This protein binds this small molecule.
Small molecule (SMILES): O=c1[nH]cnc2c1ncn2[C@@H]1O[C@H](COP(=O)(O)O)[C@@H](O)[C@H]1O

Binding-site contacts:
Ligand atom C2' contacts residue TRP335 of chain 1.D at 3.5 Å (hydrophobic).
Ligand atom C5 contacts residue ALA175 of chain 1.D at 3.2 Å (hydrophobic).
Ligand atom P contacts residue ASP140 of chain 1.D at 3.2 Å.
Ligand atom C2' contacts residue ASP333 of chain 1.D at 3.3 Å.
Ligand atom O2P contacts residue MG1 of chain 1.P at 1.9 Å.
Ligand atom O4' contacts residue ASN142 of chain 1.D at 3.5 Å (h-bond).
Ligand atom P contacts residue MG1 of chain 1.P at 3.4 Å.
Ligand atom O3P contacts residue ASN371 of chain 1.D at 1.3 Å (h-bond).
Ligand atom P contacts residue ASN371 of chain 1.D at 2.8 Å.
Ligand atom O6 contacts residue SER177 of chain 1.D at 3.2 Å.
Ligand atom C6 contacts residue TRP335 of chain 1.D at 3.4 Å (hydrophobic).
Ligand atom N1 contacts residue TRP335 of chain 1.D at 3.5 Å.
Ligand atom N1 contacts residue LYS275 of chain 1.D at 3.4 Å (salt-bridge).
Ligand atom O6 contacts residue SER278 of chain 1.D at 2.2 Å (h-bond).
Ligand atom N7 contacts residue ASP337 of chain 1.D at 3.4 Å (salt-bridge).
Ligand atom O3P contacts residue ALA175 of chain 1.D at 3.3 Å.
Ligand atom C8 contacts residue TRP335 of chain 1.D at 3.5 Å (hydrophobic).
Ligand atom C6 contacts residue SER278 of chain 1.D at 3.2 Å.
Ligand atom C4' contacts residue ASN142 of chain 1.D at 3.3 Å.
Ligand atom N1 contacts residue SER177 of chain 1.D at 3.4 Å.
Ligand atom O2P contacts residue ASN371 of chain 1.D at 3.4 Å (h-bond).
Ligand atom O1P contacts residue ASN371 of chain 1.D at 3.5 Å (h-bond).
Ligand atom N7 contacts residue TRP335 of chain 1.D at 3.5 Å.
Ligand atom O2P contacts residue ASP140 of chain 1.D at 2.7 Å (salt-bridge).
Ligand atom O1P contacts residue THR174 of chain 1.D at 2.7 Å (h-bond).
Ligand atom C8 contacts residue PHE328 of chain 1.D at 3.4 Å (hydrophobic).
Ligand atom C6 contacts residue SER177 of chain 1.D at 3.5 Å.
Ligand atom O1P contacts residue ASP140 of chain 1.D at 2.8 Å (salt-bridge).
Ligand atom O3' contacts residue PHE328 of chain 1.D at 3.5 Å.
Ligand atom C3' contacts residue PHE328 of chain 1.D at 3.6 Å (hydrophobic).
Ligand atom C8 contacts residue ALA175 of chain 1.D at 3.4 Å (hydrophobic).
Ligand atom C2 contacts residue LYS275 of chain 1.D at 3.3 Å.
Ligand atom O1P contacts residue ALA175 of chain 1.D at 3.0 Å (h-bond).
Ligand atom N7 contacts residue ALA175 of chain 1.D at 2.9 Å (h-bond).
Ligand atom C5 contacts residue TRP335 of chain 1.D at 3.4 Å (hydrophobic).
Ligand atom O2P contacts residue ASN142 of chain 1.D at 3.5 Å (h-bond).
Ligand atom C5' contacts residue ASN142 of chain 1.D at 3.5 Å.
Ligand atom O3P contacts residue LYS341 of chain 1.D at 3.5 Å (salt-bridge).
Ligand atom O2' contacts residue ASP333 of chain 1.D at 2.5 Å (salt-bridge).
Ligand atom O6 contacts residue ASP337 of chain 1.D at 3.1 Å (salt-bridge).

Sequence of chain 1.D:
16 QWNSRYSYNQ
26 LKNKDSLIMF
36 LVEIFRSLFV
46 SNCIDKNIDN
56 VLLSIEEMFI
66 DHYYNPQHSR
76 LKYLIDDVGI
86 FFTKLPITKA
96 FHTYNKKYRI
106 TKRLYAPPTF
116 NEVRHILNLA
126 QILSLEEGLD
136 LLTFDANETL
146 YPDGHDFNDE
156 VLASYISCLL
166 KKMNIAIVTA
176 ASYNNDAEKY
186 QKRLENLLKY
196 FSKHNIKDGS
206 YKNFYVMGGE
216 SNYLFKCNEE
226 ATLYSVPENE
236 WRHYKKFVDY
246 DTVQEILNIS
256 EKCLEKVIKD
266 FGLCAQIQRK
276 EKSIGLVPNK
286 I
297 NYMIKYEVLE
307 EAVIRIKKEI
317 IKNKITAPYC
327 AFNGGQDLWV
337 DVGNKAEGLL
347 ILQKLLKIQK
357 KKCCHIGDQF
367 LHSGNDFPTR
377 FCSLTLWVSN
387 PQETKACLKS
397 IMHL